Binding-site contacts:
Ligand atom O9 contacts residue GLY164 of chain 1.M at 3.0 Å (h-bond).
Ligand atom O14 contacts residue ILE327 of chain 1.M at 2.7 Å (h-bond).
Ligand atom O16 contacts residue ARG120 of chain 1.M at 3.1 Å (salt-bridge).
Ligand atom N1 contacts residue PRO121 of chain 1.M at 3.3 Å (h-bond).
Ligand atom O5 contacts residue VAL163 of chain 1.M at 2.7 Å (h-bond).
Ligand atom C15 contacts residue ILE327 of chain 1.M at 3.2 Å (hydrophobic).
Ligand atom O1 contacts residue LEU124 of chain 1.M at 2.8 Å (h-bond).
Ligand atom O10 contacts residue EDO1 of chain 1.PA at 3.2 Å (h-bond).
Ligand atom C8 contacts residue ASN23 of chain 1.M at 3.2 Å.
Ligand atom O12 contacts residue ASN23 of chain 1.M at 3.2 Å.
Ligand atom O9 contacts residue EDO1 of chain 1.PA at 3.1 Å (h-bond).
Ligand atom O13 contacts residue LYS22 of chain 1.M at 2.9 Å (salt-bridge).
Ligand atom O1 contacts residue VAL122 of chain 1.M at 3.1 Å.
Ligand atom N3 contacts residue ASN23 of chain 1.M at 3.4 Å (h-bond).
Ligand atom O21 contacts residue ASN23 of chain 1.M at 3.4 Å (h-bond).
Ligand atom O1 contacts residue ASP123 of chain 1.M at 3.2 Å (salt-bridge).
Ligand atom C6 contacts residue PRO121 of chain 1.M at 3.3 Å (hydrophobic).
Ligand atom C1 contacts residue PRO121 of chain 1.M at 3.1 Å (hydrophobic).
Ligand atom O18 contacts residue LYS22 of chain 1.M at 3.1 Å (salt-bridge).
Ligand atom O19 contacts residue ARG331 of chain 1.M at 3.0 Å (salt-bridge).
Ligand atom O19 contacts residue ALA305 of chain 1.M at 3.2 Å.
Ligand atom O6 contacts residue SER162 of chain 1.M at 2.7 Å (h-bond).
Ligand atom O15 contacts residue LYS22 of chain 1.M at 2.6 Å (salt-bridge).
Ligand atom C6 contacts residue SER162 of chain 1.M at 3.5 Å.
Ligand atom O15 contacts residue ARG397 of chain 1.M at 3.4 Å (salt-bridge).
Ligand atom C7 contacts residue ASN23 of chain 1.M at 3.0 Å.
Ligand atom O12 contacts residue TRP95 of chain 1.M at 3.4 Å.
Ligand atom O6 contacts residue VAL163 of chain 1.M at 3.4 Å (h-bond).
Ligand atom O2 contacts residue LYS160 of chain 1.M at 2.8 Å (salt-bridge).
Ligand atom O1 contacts residue PRO121 of chain 1.M at 3.5 Å (h-bond).
Ligand atom O11 contacts residue ARG120 of chain 1.M at 3.1 Å.
Ligand atom O5 contacts residue SER162 of chain 1.M at 3.4 Å.
Ligand atom C14 contacts residue ARG371 of chain 1.M at 3.5 Å.
Ligand atom O11 contacts residue PRO121 of chain 1.M at 3.4 Å.
Ligand atom O8 contacts residue ARG120 of chain 1.M at 3.4 Å (salt-bridge).
Ligand atom O6 contacts residue GLY164 of chain 1.M at 3.3 Å (h-bond).
Ligand atom O10 contacts residue ARG120 of chain 1.M at 2.9 Å (salt-bridge).
Ligand atom O19 contacts residue ARG371 of chain 1.M at 3.0 Å (salt-bridge).
Ligand atom N1 contacts residue ASP123 of chain 1.M at 2.8 Å (salt-bridge).
Ligand atom O18 contacts residue ARG371 of chain 1.M at 2.6 Å (salt-bridge).

This small molecule binds to this protein.
Small molecule (SMILES): CC(=O)N[C@H]1[C@@H](O[P](=O)(O)O[P](=O)(O)OC[C@H]2O[C@@H](n3ccc(=O)[nH]c3=O)[C@H](O)[C@@H]2O)O[C@H](CO)[C@@H](O)[C@@H]1O[C@@](C)(OP(=O)(O)O)C(=O)O

Sequence of chain 1.M:
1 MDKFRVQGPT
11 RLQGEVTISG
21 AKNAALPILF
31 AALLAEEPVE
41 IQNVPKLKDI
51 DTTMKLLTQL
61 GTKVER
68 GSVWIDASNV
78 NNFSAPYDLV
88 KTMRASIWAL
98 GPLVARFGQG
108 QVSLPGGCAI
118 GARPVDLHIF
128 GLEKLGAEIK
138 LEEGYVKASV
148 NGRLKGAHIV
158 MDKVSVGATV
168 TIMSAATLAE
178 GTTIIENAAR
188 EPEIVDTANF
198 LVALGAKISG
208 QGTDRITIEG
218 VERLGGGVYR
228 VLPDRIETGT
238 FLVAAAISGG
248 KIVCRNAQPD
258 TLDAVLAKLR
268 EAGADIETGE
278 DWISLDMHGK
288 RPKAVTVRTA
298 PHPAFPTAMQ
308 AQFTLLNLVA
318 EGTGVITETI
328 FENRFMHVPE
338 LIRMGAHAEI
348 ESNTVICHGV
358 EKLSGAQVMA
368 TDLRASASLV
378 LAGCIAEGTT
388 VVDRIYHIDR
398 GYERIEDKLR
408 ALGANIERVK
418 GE